The small molecule below binds the protein below.
Small molecule (SMILES): CC(=O)N[C@H]1[C@H](O[C@H]2[C@H](O)[C@@H](NC(C)=O)CO[C@@H]2CO)O[C@H](CO)[C@@H](O)[C@@H]1O

Binding-site contacts:
Ligand atom C1 contacts residue ASN23 of chain 1.E at 1.4 Å.
Ligand atom N2 contacts residue ASN23 of chain 1.E at 2.9 Å (h-bond).
Ligand atom C5 contacts residue ASN23 of chain 1.E at 3.6 Å.
Ligand atom C6 contacts residue GLN26 of chain 1.E at 3.0 Å.
Ligand atom C5 contacts residue SER25 of chain 1.E at 4.3 Å.
Ligand atom C3 contacts residue ASN23 of chain 1.E at 3.8 Å.
Ligand atom O6 contacts residue GLN26 of chain 1.E at 2.6 Å (h-bond).
Ligand atom C5 contacts residue GLN26 of chain 1.E at 3.7 Å.
Ligand atom O5 contacts residue ASN23 of chain 1.E at 2.3 Å (h-bond).
Ligand atom C7 contacts residue ASN23 of chain 1.E at 3.5 Å.
Ligand atom C1 contacts residue SER25 of chain 1.E at 4.2 Å.
Ligand atom O5 contacts residue GLN26 of chain 1.E at 3.2 Å (h-bond).
Ligand atom C8 contacts residue ASN23 of chain 1.E at 3.4 Å.
Ligand atom C4 contacts residue ASN23 of chain 1.E at 4.2 Å.
Ligand atom O6 contacts residue SER25 of chain 1.E at 4.2 Å.
Ligand atom O5 contacts residue SER25 of chain 1.E at 4.2 Å.
Ligand atom C1 contacts residue GLN26 of chain 1.E at 4.1 Å.
Ligand atom C2 contacts residue ASN23 of chain 1.E at 2.4 Å.

Sequence of chain 1.E:
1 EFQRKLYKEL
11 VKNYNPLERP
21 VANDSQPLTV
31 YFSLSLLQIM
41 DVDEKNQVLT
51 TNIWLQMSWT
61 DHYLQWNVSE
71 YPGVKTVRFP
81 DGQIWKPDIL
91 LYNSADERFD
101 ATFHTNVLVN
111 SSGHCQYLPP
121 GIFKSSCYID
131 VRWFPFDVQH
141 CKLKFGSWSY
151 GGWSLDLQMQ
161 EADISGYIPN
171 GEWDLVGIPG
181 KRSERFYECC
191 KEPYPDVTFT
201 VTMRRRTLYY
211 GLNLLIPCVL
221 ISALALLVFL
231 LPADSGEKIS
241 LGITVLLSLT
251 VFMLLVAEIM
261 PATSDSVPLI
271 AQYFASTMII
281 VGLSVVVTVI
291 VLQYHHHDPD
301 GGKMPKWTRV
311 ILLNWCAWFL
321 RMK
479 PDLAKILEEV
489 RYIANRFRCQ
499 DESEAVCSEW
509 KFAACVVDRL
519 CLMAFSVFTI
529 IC